Sequence of chain 3.A:
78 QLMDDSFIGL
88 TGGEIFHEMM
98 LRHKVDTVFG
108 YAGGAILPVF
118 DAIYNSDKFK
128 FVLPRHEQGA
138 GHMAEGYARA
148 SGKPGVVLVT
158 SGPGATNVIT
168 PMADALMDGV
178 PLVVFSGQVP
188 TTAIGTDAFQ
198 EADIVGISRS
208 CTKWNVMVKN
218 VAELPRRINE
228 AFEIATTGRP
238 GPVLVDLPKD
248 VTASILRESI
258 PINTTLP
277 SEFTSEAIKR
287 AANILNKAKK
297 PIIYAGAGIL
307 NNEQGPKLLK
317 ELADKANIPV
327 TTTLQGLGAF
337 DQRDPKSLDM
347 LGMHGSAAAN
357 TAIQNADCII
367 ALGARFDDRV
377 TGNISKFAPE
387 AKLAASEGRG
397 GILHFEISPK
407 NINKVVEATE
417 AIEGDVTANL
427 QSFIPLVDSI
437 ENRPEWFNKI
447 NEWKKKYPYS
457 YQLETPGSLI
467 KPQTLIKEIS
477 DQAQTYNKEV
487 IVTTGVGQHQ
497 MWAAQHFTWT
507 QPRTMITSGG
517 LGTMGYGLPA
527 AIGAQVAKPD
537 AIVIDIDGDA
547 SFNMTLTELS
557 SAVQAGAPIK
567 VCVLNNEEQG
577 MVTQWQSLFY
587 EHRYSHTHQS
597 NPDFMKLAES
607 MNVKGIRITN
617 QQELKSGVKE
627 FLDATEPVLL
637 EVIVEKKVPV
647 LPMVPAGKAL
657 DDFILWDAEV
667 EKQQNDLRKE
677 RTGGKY

Sequence of chain 2.A:
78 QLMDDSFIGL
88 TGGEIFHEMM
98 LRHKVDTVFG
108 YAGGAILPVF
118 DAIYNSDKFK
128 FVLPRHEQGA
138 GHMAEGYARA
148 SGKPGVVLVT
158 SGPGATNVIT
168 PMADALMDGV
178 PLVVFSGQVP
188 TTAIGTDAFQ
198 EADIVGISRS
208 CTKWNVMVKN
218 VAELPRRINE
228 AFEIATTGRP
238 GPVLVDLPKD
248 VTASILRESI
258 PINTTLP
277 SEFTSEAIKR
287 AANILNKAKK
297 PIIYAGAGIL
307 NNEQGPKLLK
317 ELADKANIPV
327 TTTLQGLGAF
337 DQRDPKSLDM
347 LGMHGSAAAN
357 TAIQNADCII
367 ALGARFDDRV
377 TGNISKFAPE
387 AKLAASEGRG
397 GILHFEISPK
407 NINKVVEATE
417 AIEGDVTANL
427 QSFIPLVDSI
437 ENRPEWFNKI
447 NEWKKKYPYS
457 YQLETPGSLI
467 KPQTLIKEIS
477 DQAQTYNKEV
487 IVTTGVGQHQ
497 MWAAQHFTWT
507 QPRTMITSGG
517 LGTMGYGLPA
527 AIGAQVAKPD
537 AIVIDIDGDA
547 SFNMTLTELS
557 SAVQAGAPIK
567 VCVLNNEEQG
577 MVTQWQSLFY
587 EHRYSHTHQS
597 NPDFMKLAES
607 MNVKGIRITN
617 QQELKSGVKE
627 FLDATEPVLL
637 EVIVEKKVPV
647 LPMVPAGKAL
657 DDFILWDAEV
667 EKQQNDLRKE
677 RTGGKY

A small-molecule ligand and the protein it binds are described below.
Small molecule (SMILES): COC(=O)c1ccccc1S(=O)(=O)NC(=O)Nc1nc(I)cc(OC)n1

Binding-site contacts:
Ligand atom O19 contacts residue LYS246 of chain 3.A at 3.3 Å.
Ligand atom I01 contacts residue MET577 of chain 2.A at 3.8 Å.
Ligand atom C25 contacts residue MET349 of chain 2.A at 3.8 Å (hydrophobic).
Ligand atom O24 contacts residue ARG375 of chain 2.A at 2.9 Å (salt-bridge).
Ligand atom C23 contacts residue ARG375 of chain 2.A at 3.4 Å.
Ligand atom C09 contacts residue ARG375 of chain 2.A at 3.7 Å.
Ligand atom N03 contacts residue TRP581 of chain 2.A at 3.5 Å.
Ligand atom S08 contacts residue LYS246 of chain 3.A at 3.7 Å.
Ligand atom O19 contacts residue PRO187 of chain 3.A at 3.2 Å.
Ligand atom C15 contacts residue VAL186 of chain 3.A at 3.8 Å (hydrophobic).
Ligand atom O24 contacts residue MET349 of chain 2.A at 3.3 Å (h-bond).
Ligand atom C15 contacts residue ARG375 of chain 2.A at 3.7 Å.
Ligand atom O20 contacts residue ALA652 of chain 2.A at 3.4 Å.
Ligand atom C16 contacts residue ASP374 of chain 2.A at 3.2 Å.
Ligand atom C18 contacts residue ARG375 of chain 2.A at 3.6 Å.
Ligand atom C10 contacts residue ARG375 of chain 2.A at 3.8 Å.
Ligand atom C26 contacts residue TRP581 of chain 2.A at 3.5 Å (hydrophobic).
Ligand atom I01 contacts residue GLY111 of chain 3.A at 3.9 Å.
Ligand atom N22 contacts residue TRP581 of chain 2.A at 3.3 Å.
Ligand atom N07 contacts residue LYS246 of chain 3.A at 2.9 Å (salt-bridge).
Ligand atom C16 contacts residue ARG375 of chain 2.A at 3.6 Å.
Ligand atom C06 contacts residue TRP581 of chain 2.A at 3.7 Å (hydrophobic).
Ligand atom O24 contacts residue PHE196 of chain 3.A at 3.8 Å.
Ligand atom C17 contacts residue ASP374 of chain 2.A at 3.8 Å.
Ligand atom O21 contacts residue ARG375 of chain 2.A at 3.0 Å (salt-bridge).
Ligand atom O14 contacts residue PRO187 of chain 3.A at 3.6 Å.
Ligand atom C23 contacts residue TRP581 of chain 2.A at 3.5 Å (hydrophobic).
Ligand atom C25 contacts residue FAD1 of chain 2.B at 3.3 Å.
Ligand atom N03 contacts residue GLY111 of chain 3.A at 3.5 Å.
Ligand atom O12 contacts residue PHE196 of chain 3.A at 3.5 Å.
Ligand atom N05 contacts residue TRP581 of chain 2.A at 3.4 Å.
Ligand atom C10 contacts residue PRO187 of chain 3.A at 3.6 Å (hydrophobic).
Ligand atom C17 contacts residue ARG375 of chain 2.A at 3.6 Å.
Ligand atom I01 contacts residue TRP581 of chain 2.A at 3.7 Å.
Ligand atom C02 contacts residue TRP581 of chain 2.A at 3.5 Å (hydrophobic).
Ligand atom C15 contacts residue PHE196 of chain 3.A at 3.6 Å (hydrophobic).
Ligand atom C13 contacts residue ALA112 of chain 3.A at 3.6 Å (hydrophobic).
Ligand atom N22 contacts residue ARG375 of chain 2.A at 3.0 Å (salt-bridge).
Ligand atom C09 contacts residue PRO187 of chain 3.A at 3.6 Å (hydrophobic).
Ligand atom C04 contacts residue TRP581 of chain 2.A at 3.3 Å (hydrophobic).